Sequence of chain 57.A:
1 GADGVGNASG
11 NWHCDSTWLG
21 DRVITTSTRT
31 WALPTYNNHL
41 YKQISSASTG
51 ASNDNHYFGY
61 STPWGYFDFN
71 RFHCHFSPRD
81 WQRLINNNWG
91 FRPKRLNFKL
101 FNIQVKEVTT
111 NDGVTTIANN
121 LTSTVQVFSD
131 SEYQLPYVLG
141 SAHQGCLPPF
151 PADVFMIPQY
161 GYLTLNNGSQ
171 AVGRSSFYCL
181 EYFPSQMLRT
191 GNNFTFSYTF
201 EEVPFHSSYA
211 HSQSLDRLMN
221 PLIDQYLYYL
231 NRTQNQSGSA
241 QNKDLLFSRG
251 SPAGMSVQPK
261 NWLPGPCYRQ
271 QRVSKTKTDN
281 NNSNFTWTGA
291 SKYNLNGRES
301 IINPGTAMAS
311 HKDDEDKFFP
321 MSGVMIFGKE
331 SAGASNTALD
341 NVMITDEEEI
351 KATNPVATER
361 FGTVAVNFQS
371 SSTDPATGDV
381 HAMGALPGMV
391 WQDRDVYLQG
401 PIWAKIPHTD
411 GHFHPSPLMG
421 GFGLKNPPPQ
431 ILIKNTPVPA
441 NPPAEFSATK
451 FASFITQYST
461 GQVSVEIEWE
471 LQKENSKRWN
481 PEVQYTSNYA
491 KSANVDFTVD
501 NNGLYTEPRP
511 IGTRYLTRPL

Sequence of chain 32.A:
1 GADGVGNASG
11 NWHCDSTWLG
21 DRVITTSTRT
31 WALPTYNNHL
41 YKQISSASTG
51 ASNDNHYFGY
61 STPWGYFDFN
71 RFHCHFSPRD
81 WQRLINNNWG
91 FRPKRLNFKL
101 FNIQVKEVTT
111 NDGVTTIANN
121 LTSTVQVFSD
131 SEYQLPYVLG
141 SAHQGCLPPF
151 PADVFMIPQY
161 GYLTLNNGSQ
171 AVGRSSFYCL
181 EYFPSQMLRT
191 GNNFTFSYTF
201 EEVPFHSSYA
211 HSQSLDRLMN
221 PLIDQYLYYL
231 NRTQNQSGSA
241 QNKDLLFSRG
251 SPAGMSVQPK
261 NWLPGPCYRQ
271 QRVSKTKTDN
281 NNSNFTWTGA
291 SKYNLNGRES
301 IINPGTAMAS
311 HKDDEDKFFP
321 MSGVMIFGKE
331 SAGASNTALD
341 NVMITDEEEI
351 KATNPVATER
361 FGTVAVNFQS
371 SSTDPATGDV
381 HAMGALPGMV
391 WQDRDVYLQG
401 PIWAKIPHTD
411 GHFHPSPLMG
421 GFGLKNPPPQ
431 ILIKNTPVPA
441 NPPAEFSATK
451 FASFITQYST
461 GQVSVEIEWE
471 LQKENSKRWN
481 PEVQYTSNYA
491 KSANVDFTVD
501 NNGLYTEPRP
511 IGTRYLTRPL

The small molecule below binds the protein below.
Small molecule (SMILES): CC(=O)N[C@H]1[C@H]([C@H](O)[C@H](O)CO)O[C@@](O)(C(=O)O)C[C@@H]1O

Binding-site contacts:
Ligand atom C1 contacts residue ASN231 of chain 32.A at 3.6 Å.
Ligand atom C11 contacts residue GLY254 of chain 32.A at 3.6 Å.
Ligand atom C11 contacts residue SER256 of chain 32.A at 4.3 Å.
Ligand atom C1 contacts residue ASN284 of chain 57.A at 3.8 Å.
Ligand atom C3 contacts residue ASN231 of chain 32.A at 3.9 Å.
Ligand atom C11 contacts residue ALA253 of chain 32.A at 3.6 Å (hydrophobic).
Ligand atom O4 contacts residue ASN231 of chain 32.A at 4.2 Å.
Ligand atom O1A contacts residue THR286 of chain 57.A at 4.2 Å.
Ligand atom C4 contacts residue VAL257 of chain 32.A at 4.4 Å (hydrophobic).
Ligand atom C3 contacts residue THR286 of chain 57.A at 3.5 Å.
Ligand atom O1B contacts residue ASN284 of chain 57.A at 3.7 Å.
Ligand atom O2 contacts residue THR286 of chain 57.A at 4.0 Å.
Ligand atom C1 contacts residue ARG232 of chain 32.A at 3.6 Å.
Ligand atom O1B contacts residue ASN231 of chain 32.A at 4.3 Å.
Ligand atom O4 contacts residue VAL257 of chain 32.A at 3.1 Å.
Ligand atom C5 contacts residue ASN231 of chain 32.A at 4.5 Å.
Ligand atom C11 contacts residue ASN55 of chain 57.A at 3.2 Å.
Ligand atom O10 contacts residue SER52 of chain 57.A at 4.4 Å.
Ligand atom O10 contacts residue ASN55 of chain 57.A at 3.4 Å (h-bond).
Ligand atom C2 contacts residue ASN231 of chain 32.A at 4.0 Å.
Ligand atom O2 contacts residue TRP287 of chain 57.A at 4.5 Å.
Ligand atom C10 contacts residue ASN55 of chain 57.A at 3.8 Å.
Ligand atom O10 contacts residue SER256 of chain 32.A at 3.5 Å (h-bond).
Ligand atom C4 contacts residue ASN231 of chain 32.A at 3.5 Å.
Ligand atom C2 contacts residue THR286 of chain 57.A at 4.2 Å.
Ligand atom C3 contacts residue TRP287 of chain 57.A at 4.1 Å (hydrophobic).
Ligand atom C10 contacts residue SER256 of chain 32.A at 4.2 Å.
Ligand atom O1A contacts residue ASN231 of chain 32.A at 2.7 Å (h-bond).
Ligand atom O1A contacts residue ARG232 of chain 32.A at 3.5 Å.
Ligand atom O1B contacts residue ARG232 of chain 32.A at 2.5 Å (salt-bridge).
Ligand atom C2 contacts residue ASN284 of chain 57.A at 3.9 Å.
Ligand atom O2 contacts residue ASN231 of chain 32.A at 4.2 Å.
Ligand atom O1A contacts residue ASN284 of chain 57.A at 4.5 Å.
Ligand atom O4 contacts residue TRP287 of chain 57.A at 4.1 Å.
Ligand atom O2 contacts residue ARG232 of chain 32.A at 4.5 Å.
Ligand atom O2 contacts residue ASN284 of chain 57.A at 3.0 Å (h-bond).